Binding-site contacts:
Ligand atom O4 contacts residue MET223 of chain 21.E at 3.7 Å.
Ligand atom C7 contacts residue ASN225 of chain 21.E at 3.2 Å.
Ligand atom O5 contacts residue LYS220 of chain 21.E at 3.4 Å.
Ligand atom O5 contacts residue ASN225 of chain 21.E at 2.3 Å (h-bond).
Ligand atom C1 contacts residue ASN225 of chain 21.E at 1.4 Å.
Ligand atom C3 contacts residue LYS220 of chain 21.E at 4.1 Å.
Ligand atom O6 contacts residue ASP283 of chain 21.E at 3.8 Å.
Ligand atom N2 contacts residue LYS220 of chain 21.E at 4.1 Å.
Ligand atom C6 contacts residue ASP283 of chain 21.E at 3.8 Å.
Ligand atom N2 contacts residue MET223 of chain 21.E at 3.8 Å.
Ligand atom N2 contacts residue ASN225 of chain 21.E at 3.0 Å (h-bond).
Ligand atom O3 contacts residue LYS220 of chain 21.E at 3.8 Å.
Ligand atom C2 contacts residue LYS220 of chain 21.E at 3.7 Å.
Ligand atom C5 contacts residue MET223 of chain 21.E at 4.0 Å (hydrophobic).
Ligand atom O4 contacts residue LYS220 of chain 21.E at 4.2 Å.
Ligand atom C3 contacts residue MET223 of chain 21.E at 3.7 Å (hydrophobic).
Ligand atom C1 contacts residue LYS220 of chain 21.E at 4.2 Å.
Ligand atom C8 contacts residue ARG251 of chain 21.E at 3.5 Å.
Ligand atom C7 contacts residue ARG251 of chain 21.E at 4.0 Å.
Ligand atom C6 contacts residue LYS220 of chain 21.E at 4.0 Å.
Ligand atom C8 contacts residue SER252 of chain 21.E at 3.4 Å.
Ligand atom C4 contacts residue LYS220 of chain 21.E at 3.4 Å.
Ligand atom C7 contacts residue MET223 of chain 21.E at 3.6 Å (hydrophobic).
Ligand atom C5 contacts residue ASN225 of chain 21.E at 3.6 Å.
Ligand atom C2 contacts residue ASP283 of chain 21.E at 3.8 Å.
Ligand atom C2 contacts residue ASN225 of chain 21.E at 2.5 Å.
Ligand atom O7 contacts residue SER252 of chain 21.E at 2.9 Å (h-bond).
Ligand atom O7 contacts residue ASN225 of chain 21.E at 2.9 Å (h-bond).
Ligand atom C7 contacts residue SER252 of chain 21.E at 3.5 Å.
Ligand atom O7 contacts residue MET223 of chain 21.E at 3.5 Å.
Ligand atom C5 contacts residue LYS220 of chain 21.E at 4.0 Å.
Ligand atom C1 contacts residue LYS220 of chain 21.E at 4.0 Å.
Ligand atom C4 contacts residue ASN225 of chain 21.E at 4.2 Å.
Ligand atom O3 contacts residue ASP283 of chain 21.E at 4.3 Å.
Ligand atom O6 contacts residue TYR243 of chain 21.E at 4.0 Å.
Ligand atom C3 contacts residue ASN225 of chain 21.E at 3.8 Å.
Ligand atom O7 contacts residue ARG251 of chain 21.E at 4.3 Å.
Ligand atom C8 contacts residue MET223 of chain 21.E at 3.3 Å (hydrophobic).
Ligand atom O7 contacts residue LYS220 of chain 21.E at 4.0 Å.
Ligand atom C4 contacts residue MET223 of chain 21.E at 4.0 Å (hydrophobic).

A protein and the small-molecule ligand that binds it are described below.
Small molecule (SMILES): CC(=O)N[C@H]1[C@H](O[C@H]2[C@H](O)[C@@H](NC(C)=O)CO[C@@H]2CO)O[C@H](CO)[C@@H](O[C@@H]2O[C@H](CO)[C@@H](O)[C@H](O)[C@@H]2O)[C@@H]1O

Sequence of chain 21.E:
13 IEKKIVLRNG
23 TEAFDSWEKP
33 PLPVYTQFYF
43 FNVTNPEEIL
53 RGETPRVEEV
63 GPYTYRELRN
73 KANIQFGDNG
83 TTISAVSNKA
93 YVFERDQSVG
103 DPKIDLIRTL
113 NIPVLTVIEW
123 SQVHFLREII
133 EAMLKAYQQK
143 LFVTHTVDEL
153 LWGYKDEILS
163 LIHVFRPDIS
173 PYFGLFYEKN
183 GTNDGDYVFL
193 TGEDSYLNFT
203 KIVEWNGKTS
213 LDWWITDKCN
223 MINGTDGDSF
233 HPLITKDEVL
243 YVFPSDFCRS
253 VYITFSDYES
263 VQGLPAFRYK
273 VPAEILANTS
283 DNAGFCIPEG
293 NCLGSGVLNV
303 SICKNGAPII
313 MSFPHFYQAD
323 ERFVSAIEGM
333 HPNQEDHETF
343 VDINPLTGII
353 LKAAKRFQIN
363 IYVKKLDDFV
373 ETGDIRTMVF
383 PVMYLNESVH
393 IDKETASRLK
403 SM